Sequence of chain 4.A:
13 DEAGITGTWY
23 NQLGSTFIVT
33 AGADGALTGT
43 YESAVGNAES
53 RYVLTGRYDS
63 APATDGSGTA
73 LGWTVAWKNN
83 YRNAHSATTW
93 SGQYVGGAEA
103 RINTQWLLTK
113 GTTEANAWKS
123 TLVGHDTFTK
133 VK

The protein below binds the small molecule below.
Small molecule (SMILES): O=C(CCCC[C@@H]1SC[C@@H]2NC(=O)N[C@@H]21)Nc1ccc(S(=O)(=O)[N-]2CCN->[Ir+3]<-2)cc1

Binding-site contacts:
Ligand atom C9 contacts residue TRP79 of chain 2.A at 3.6 Å (hydrophobic).
Ligand atom C8 contacts residue VAL47 of chain 2.A at 3.8 Å (hydrophobic).
Ligand atom C27 contacts residue LEU124 of chain 2.A at 3.4 Å (hydrophobic).
Ligand atom N1 contacts residue LEU25 of chain 2.A at 3.8 Å.
Ligand atom C28 contacts residue LEU124 of chain 4.A at 3.8 Å (hydrophobic).
Ligand atom O2 contacts residue GLY48 of chain 2.A at 3.5 Å.
Ligand atom C3 contacts residue TRP108 of chain 2.A at 3.5 Å (hydrophobic).
Ligand atom C6 contacts residue VAL47 of chain 2.A at 3.7 Å (hydrophobic).
Ligand atom C28 contacts residue 5IR1 of chain 4.B at 3.0 Å.
Ligand atom C1 contacts residue ASN23 of chain 2.A at 3.8 Å.
Ligand atom C1 contacts residue TYR43 of chain 2.A at 3.6 Å (hydrophobic).
Ligand atom C10 contacts residue ASN49 of chain 2.A at 3.7 Å.
Ligand atom S1 contacts residue TRP92 of chain 2.A at 3.8 Å.
Ligand atom N4 contacts residue LYS112 of chain 2.A at 3.3 Å (salt-bridge).
Ligand atom C1 contacts residue SER27 of chain 2.A at 3.7 Å.
Ligand atom N1 contacts residue ASP128 of chain 2.A at 2.8 Å (salt-bridge).
Ligand atom C12 contacts residue LEU110 of chain 2.A at 3.7 Å (hydrophobic).
Ligand atom IR contacts residue LYS112 of chain 2.A at 2.3 Å.
Ligand atom C9 contacts residue ASN49 of chain 2.A at 3.7 Å.
Ligand atom C5 contacts residue TRP120 of chain 4.A at 3.5 Å (hydrophobic).
Ligand atom O1 contacts residue TYR43 of chain 2.A at 2.5 Å (h-bond).
Ligand atom N5 contacts residue 5IR1 of chain 4.B at 3.0 Å (h-bond).
Ligand atom N2 contacts residue SER45 of chain 2.A at 3.0 Å (h-bond).
Ligand atom S1 contacts residue THR90 of chain 2.A at 3.6 Å.
Ligand atom C28 contacts residue LYS112 of chain 2.A at 3.6 Å.
Ligand atom C4 contacts residue VAL47 of chain 2.A at 3.7 Å (hydrophobic).
Ligand atom C6 contacts residue SER45 of chain 2.A at 3.3 Å.
Ligand atom C28 contacts residue LEU124 of chain 2.A at 3.6 Å (hydrophobic).
Ligand atom C4 contacts residue TRP120 of chain 4.A at 3.6 Å (hydrophobic).
Ligand atom C1 contacts residue LEU25 of chain 2.A at 3.8 Å (hydrophobic).
Ligand atom N3 contacts residue SER88 of chain 2.A at 3.0 Å (h-bond).
Ligand atom C7 contacts residue LEU110 of chain 2.A at 3.7 Å (hydrophobic).
Ligand atom O2 contacts residue ASN49 of chain 2.A at 2.7 Å (h-bond).
Ligand atom O1 contacts residue SER27 of chain 2.A at 2.6 Å (h-bond).
Ligand atom C27 contacts residue 5IR1 of chain 4.B at 3.1 Å.
Ligand atom C7 contacts residue TRP79 of chain 2.A at 3.6 Å (hydrophobic).
Ligand atom O1 contacts residue ASN23 of chain 2.A at 2.8 Å (h-bond).
Ligand atom N5 contacts residue LYS112 of chain 2.A at 3.2 Å (salt-bridge).
Ligand atom N2 contacts residue VAL47 of chain 2.A at 3.4 Å.
Ligand atom C1 contacts residue ASP128 of chain 2.A at 3.8 Å.

Sequence of chain 2.A:
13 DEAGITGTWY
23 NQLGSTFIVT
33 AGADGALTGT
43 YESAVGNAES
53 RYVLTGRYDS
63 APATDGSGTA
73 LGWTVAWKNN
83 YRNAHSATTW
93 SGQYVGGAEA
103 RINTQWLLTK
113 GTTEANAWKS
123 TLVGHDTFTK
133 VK